A protein and the small-molecule ligand that binds it are described below.
Small molecule (SMILES): CC(=O)N[C@@H]1[C@@H](O)[C@H](O)[C@@H](CO)O[C@H]1O

Binding-site contacts:
Ligand atom C7 contacts residue ASN182 of chain 1.B at 3.2 Å.
Ligand atom N2 contacts residue LYS203 of chain 1.B at 4.2 Å.
Ligand atom C2 contacts residue ASN182 of chain 1.B at 2.5 Å.
Ligand atom O7 contacts residue ASN182 of chain 1.B at 3.2 Å (h-bond).
Ligand atom C7 contacts residue PRO156 of chain 1.B at 4.4 Å (hydrophobic).
Ligand atom N2 contacts residue ASN182 of chain 1.B at 2.8 Å (h-bond).
Ligand atom O5 contacts residue ASN182 of chain 1.B at 2.4 Å (h-bond).
Ligand atom C7 contacts residue ASN155 of chain 1.B at 4.5 Å.
Ligand atom C8 contacts residue ASN182 of chain 1.B at 3.8 Å.
Ligand atom C4 contacts residue ASN182 of chain 1.B at 4.3 Å.
Ligand atom C8 contacts residue ASP180 of chain 1.B at 3.9 Å.
Ligand atom O7 contacts residue PRO156 of chain 1.B at 3.2 Å.
Ligand atom C1 contacts residue ASN182 of chain 1.B at 1.4 Å.
Ligand atom C5 contacts residue ASN182 of chain 1.B at 3.7 Å.
Ligand atom O7 contacts residue ASN155 of chain 1.B at 3.6 Å.
Ligand atom O6 contacts residue LYS158 of chain 1.B at 3.9 Å.
Ligand atom C3 contacts residue ASN182 of chain 1.B at 3.8 Å.
Ligand atom C8 contacts residue THR181 of chain 1.B at 4.2 Å.
Ligand atom C1 contacts residue LYS203 of chain 1.B at 4.2 Å.
Ligand atom O5 contacts residue LYS158 of chain 1.B at 4.5 Å.

Sequence of chain 1.B:
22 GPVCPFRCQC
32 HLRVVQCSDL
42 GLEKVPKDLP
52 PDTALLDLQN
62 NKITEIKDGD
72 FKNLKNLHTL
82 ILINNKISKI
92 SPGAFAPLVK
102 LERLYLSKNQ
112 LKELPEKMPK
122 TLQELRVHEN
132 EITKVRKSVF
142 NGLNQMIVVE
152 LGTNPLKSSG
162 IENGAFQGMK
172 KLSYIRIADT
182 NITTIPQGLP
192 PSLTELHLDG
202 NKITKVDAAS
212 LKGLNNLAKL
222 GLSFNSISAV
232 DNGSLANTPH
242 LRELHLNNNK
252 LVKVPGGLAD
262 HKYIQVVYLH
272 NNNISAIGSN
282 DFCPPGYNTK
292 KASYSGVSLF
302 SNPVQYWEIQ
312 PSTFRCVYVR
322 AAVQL